A protein and the small-molecule ligand that binds it are described below.
Small molecule (SMILES): CC(=O)N[C@@H]1[C@@H](O)[C@H](O)[C@@H](CO)O[C@H]1O

Binding-site contacts:
Ligand atom C3 contacts residue ASN601 of chain 1.A at 3.8 Å.
Ligand atom C7 contacts residue ASN601 of chain 1.A at 3.3 Å.
Ligand atom C4 contacts residue ASN601 of chain 1.A at 4.2 Å.
Ligand atom C8 contacts residue ASN601 of chain 1.A at 3.8 Å.
Ligand atom O7 contacts residue ASN601 of chain 1.A at 2.7 Å (h-bond).
Ligand atom C1 contacts residue ASN601 of chain 1.A at 1.5 Å.
Ligand atom C2 contacts residue ASN601 of chain 1.A at 2.5 Å.
Ligand atom C8 contacts residue THR602 of chain 1.A at 4.2 Å.
Ligand atom C7 contacts residue THR602 of chain 1.A at 4.2 Å.
Ligand atom C5 contacts residue ASN601 of chain 1.A at 3.6 Å.
Ligand atom O7 contacts residue THR602 of chain 1.A at 3.5 Å (h-bond).
Ligand atom O5 contacts residue ASN601 of chain 1.A at 2.3 Å (h-bond).
Ligand atom N2 contacts residue ASN601 of chain 1.A at 2.9 Å (h-bond).

Sequence of chain 1.A:
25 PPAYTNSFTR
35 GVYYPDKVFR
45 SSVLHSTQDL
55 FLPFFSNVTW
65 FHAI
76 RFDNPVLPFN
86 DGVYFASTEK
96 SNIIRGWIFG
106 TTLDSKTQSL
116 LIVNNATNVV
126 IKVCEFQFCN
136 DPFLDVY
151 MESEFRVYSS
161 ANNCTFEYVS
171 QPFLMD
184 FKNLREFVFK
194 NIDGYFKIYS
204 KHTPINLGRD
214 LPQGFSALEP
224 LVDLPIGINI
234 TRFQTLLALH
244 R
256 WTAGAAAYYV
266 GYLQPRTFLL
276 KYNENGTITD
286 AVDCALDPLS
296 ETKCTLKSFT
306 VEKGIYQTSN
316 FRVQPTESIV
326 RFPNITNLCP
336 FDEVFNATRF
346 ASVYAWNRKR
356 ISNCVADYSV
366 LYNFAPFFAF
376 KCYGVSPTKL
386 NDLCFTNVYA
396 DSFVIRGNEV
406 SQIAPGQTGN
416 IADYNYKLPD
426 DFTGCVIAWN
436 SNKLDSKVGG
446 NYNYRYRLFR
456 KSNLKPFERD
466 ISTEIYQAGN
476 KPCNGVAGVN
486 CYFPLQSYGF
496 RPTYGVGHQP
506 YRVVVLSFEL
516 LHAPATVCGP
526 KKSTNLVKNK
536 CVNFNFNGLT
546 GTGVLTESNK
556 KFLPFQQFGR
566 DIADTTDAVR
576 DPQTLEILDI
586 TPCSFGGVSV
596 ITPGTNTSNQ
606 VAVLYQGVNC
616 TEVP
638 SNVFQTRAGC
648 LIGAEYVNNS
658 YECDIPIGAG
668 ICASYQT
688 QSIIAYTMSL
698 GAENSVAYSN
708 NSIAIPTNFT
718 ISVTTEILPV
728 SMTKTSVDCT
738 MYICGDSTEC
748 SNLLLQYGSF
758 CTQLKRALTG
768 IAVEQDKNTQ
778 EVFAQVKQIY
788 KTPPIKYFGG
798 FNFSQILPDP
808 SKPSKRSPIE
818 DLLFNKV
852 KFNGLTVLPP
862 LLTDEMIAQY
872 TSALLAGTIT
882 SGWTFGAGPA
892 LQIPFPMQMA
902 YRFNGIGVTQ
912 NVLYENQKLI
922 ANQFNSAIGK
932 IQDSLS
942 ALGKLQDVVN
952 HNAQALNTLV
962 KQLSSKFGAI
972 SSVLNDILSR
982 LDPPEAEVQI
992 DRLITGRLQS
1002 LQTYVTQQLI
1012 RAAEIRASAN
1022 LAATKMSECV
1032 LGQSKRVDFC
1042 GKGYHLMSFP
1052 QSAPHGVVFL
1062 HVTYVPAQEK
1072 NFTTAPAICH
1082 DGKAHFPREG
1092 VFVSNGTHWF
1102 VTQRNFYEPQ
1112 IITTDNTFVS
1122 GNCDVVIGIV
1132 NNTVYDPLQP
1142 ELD